This small molecule binds to this protein.
Small molecule (SMILES): CC(=O)N[C@H]1[C@H](O[C@H]2[C@H](O)[C@@H](NC(C)=O)CO[C@@H]2CO)O[C@H](CO)[C@@H](O[C@@H]2O[C@H](CO)[C@@H](O)[C@H](O)[C@@H]2O)[C@@H]1O

Sequence of chain 1.A:
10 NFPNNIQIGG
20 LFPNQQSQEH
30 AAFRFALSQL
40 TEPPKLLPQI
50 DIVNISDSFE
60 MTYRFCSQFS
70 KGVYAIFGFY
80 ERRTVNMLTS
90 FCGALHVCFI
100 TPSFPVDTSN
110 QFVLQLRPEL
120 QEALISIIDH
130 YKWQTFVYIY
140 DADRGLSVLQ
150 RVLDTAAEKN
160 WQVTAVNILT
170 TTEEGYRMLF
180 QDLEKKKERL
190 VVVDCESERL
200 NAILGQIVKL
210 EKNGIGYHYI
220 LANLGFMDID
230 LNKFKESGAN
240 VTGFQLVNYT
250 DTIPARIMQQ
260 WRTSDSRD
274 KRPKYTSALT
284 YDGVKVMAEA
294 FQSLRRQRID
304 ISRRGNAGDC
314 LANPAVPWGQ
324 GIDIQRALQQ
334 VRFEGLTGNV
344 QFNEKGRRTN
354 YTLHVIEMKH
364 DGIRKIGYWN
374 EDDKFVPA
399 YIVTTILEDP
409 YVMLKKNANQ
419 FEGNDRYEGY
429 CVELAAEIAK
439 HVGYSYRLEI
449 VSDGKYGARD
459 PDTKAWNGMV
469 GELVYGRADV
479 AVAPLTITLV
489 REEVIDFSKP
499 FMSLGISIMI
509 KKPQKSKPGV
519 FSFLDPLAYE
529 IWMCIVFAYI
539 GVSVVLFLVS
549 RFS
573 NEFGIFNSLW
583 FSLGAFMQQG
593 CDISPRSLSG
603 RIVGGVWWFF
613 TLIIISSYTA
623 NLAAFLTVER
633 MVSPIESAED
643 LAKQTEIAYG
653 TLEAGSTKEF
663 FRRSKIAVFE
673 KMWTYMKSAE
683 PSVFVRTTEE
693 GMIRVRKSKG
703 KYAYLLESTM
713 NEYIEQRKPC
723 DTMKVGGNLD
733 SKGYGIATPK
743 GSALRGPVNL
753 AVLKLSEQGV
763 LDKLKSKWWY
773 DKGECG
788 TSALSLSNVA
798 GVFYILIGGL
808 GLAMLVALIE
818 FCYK

Binding-site contacts:
Ligand atom C5 contacts residue SER55 of chain 1.A at 4.2 Å.
Ligand atom C6 contacts residue SER55 of chain 1.A at 4.1 Å.
Ligand atom C7 contacts residue ASN53 of chain 1.A at 3.4 Å.
Ligand atom O5 contacts residue SER55 of chain 1.A at 4.2 Å.
Ligand atom O7 contacts residue ASN53 of chain 1.A at 3.3 Å (h-bond).
Ligand atom O5 contacts residue ASP56 of chain 1.A at 4.0 Å.
Ligand atom C4 contacts residue ASN53 of chain 1.A at 4.3 Å.
Ligand atom C3 contacts residue ASN53 of chain 1.A at 3.8 Å.
Ligand atom C5 contacts residue ASN53 of chain 1.A at 3.6 Å.
Ligand atom N2 contacts residue ASN53 of chain 1.A at 3.1 Å (h-bond).
Ligand atom O6 contacts residue SER55 of chain 1.A at 2.8 Å (h-bond).
Ligand atom C6 contacts residue ASP56 of chain 1.A at 4.2 Å.
Ligand atom O6 contacts residue ASP56 of chain 1.A at 3.2 Å.
Ligand atom O5 contacts residue ASN53 of chain 1.A at 2.3 Å (h-bond).
Ligand atom C2 contacts residue ASN53 of chain 1.A at 2.6 Å.
Ligand atom C1 contacts residue ASN53 of chain 1.A at 1.4 Å.